Binding-site contacts:
Ligand atom C21 contacts residue ILE239 of chain 1.A at 3.4 Å (hydrophobic).
Ligand atom O7 contacts residue ALA176 of chain 1.A at 3.6 Å.
Ligand atom O7 contacts residue PRO50 of chain 1.A at 3.4 Å.
Ligand atom O10 contacts residue ALA176 of chain 1.A at 3.0 Å (h-bond).
Ligand atom O12 contacts residue LEU351 of chain 1.A at 3.3 Å (h-bond).
Ligand atom O15 contacts residue ASN200 of chain 1.A at 2.8 Å (h-bond).
Ligand atom O1 contacts residue THR139 of chain 1.A at 3.0 Å (h-bond).
Ligand atom N4 contacts residue ILE239 of chain 1.A at 3.3 Å.
Ligand atom P3 contacts residue SER197 of chain 1.A at 3.4 Å.
Ligand atom N7 contacts residue ASN241 of chain 1.A at 3.4 Å (h-bond).
Ligand atom O12 contacts residue SER352 of chain 1.A at 3.2 Å.
Ligand atom O13 contacts residue SER174 of chain 1.A at 3.0 Å (h-bond).
Ligand atom O3 contacts residue LYS54 of chain 1.A at 3.3 Å.
Ligand atom O1 contacts residue GLY282 of chain 1.A at 3.3 Å.
Ligand atom C1 contacts residue GLY282 of chain 1.A at 3.4 Å.
Ligand atom O4 contacts residue PRO50 of chain 1.A at 3.5 Å.
Ligand atom O8 contacts residue ALA176 of chain 1.A at 3.6 Å (h-bond).
Ligand atom C4 contacts residue THR68 of chain 1.A at 3.0 Å.
Ligand atom C10 contacts residue ASN263 of chain 1.A at 3.5 Å.
Ligand atom O3 contacts residue ASN263 of chain 1.A at 2.6 Å (h-bond).
Ligand atom O8 contacts residue THR175 of chain 1.A at 3.3 Å.
Ligand atom O14 contacts residue SER352 of chain 1.A at 2.7 Å (h-bond).
Ligand atom C22 contacts residue TYR215 of chain 1.A at 3.4 Å (hydrophobic).
Ligand atom C1 contacts residue THR139 of chain 1.A at 3.2 Å.
Ligand atom C15 contacts residue CYS238 of chain 1.A at 3.6 Å (hydrophobic).
Ligand atom O17 contacts residue ILE239 of chain 1.A at 3.6 Å.
Ligand atom O9 contacts residue PRO50 of chain 1.A at 3.5 Å.
Ligand atom O14 contacts residue ASN200 of chain 1.A at 3.4 Å (h-bond).
Ligand atom C8 contacts residue ASN263 of chain 1.A at 3.2 Å.
Ligand atom O16 contacts residue SER197 of chain 1.A at 2.6 Å (h-bond).
Ligand atom N1 contacts residue LEU262 of chain 1.A at 3.0 Å (h-bond).
Ligand atom O6 contacts residue THR175 of chain 1.A at 3.6 Å.
Ligand atom O2 contacts residue SER51 of chain 1.A at 3.6 Å.
Ligand atom O11 contacts residue THR175 of chain 1.A at 3.4 Å.
Ligand atom O6 contacts residue THR177 of chain 1.A at 2.7 Å (h-bond).
Ligand atom P3 contacts residue SER174 of chain 1.A at 3.4 Å.
Ligand atom N3 contacts residue ILE239 of chain 1.A at 3.6 Å.
Ligand atom C13 contacts residue CYS238 of chain 1.A at 3.4 Å (hydrophobic).
Ligand atom O15 contacts residue SER197 of chain 1.A at 3.2 Å (h-bond).
Ligand atom O15 contacts residue SER174 of chain 1.A at 2.6 Å (h-bond).

Sequence of chain 1.A:
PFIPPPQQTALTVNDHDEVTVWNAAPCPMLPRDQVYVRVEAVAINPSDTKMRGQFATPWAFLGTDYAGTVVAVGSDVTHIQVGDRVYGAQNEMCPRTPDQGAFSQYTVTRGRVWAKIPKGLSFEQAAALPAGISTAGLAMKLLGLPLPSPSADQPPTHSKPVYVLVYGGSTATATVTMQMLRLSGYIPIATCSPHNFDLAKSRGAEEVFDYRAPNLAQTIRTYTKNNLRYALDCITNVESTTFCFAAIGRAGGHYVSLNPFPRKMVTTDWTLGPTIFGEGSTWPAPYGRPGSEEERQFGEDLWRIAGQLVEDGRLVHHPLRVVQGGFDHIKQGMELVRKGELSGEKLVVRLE

A protein and the small-molecule ligand that binds it are described below.
Small molecule (SMILES): C/C=C/C(=O)SCCNC(=O)CCNC(=O)[C@H](O)C(C)(C)CO[P](=O)(O)O[P](=O)(O)OC[C@H]1O[C@@H](n2cnc3c(N)ncnc32)[C@H](OP(=O)(O)O)[C@@H]1O